A protein and the small-molecule ligand that binds it are described below.
Small molecule (SMILES): C[C@H](CCc1ccc(O)cc1)NCCc1ccc(O)c(O)c1

Sequence of chain 1.E:
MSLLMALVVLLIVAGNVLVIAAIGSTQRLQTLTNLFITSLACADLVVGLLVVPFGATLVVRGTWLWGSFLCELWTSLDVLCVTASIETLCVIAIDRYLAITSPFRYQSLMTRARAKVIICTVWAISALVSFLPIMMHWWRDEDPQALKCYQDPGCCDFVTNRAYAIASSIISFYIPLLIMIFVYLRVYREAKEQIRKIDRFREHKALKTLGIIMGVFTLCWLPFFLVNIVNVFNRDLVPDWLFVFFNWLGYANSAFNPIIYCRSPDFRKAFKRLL

Binding-site contacts:
Ligand atom C9 contacts residue ASP284 of chain 1.E at 3.5 Å.
Ligand atom C12 contacts residue ASN457 of chain 1.E at 3.1 Å.
Ligand atom N1 contacts residue TYR461 of chain 1.E at 3.3 Å (h-bond).
Ligand atom C14 contacts residue ASN457 of chain 1.E at 3.3 Å.
Ligand atom N1 contacts residue ASN457 of chain 1.E at 3.1 Å (h-bond).
Ligand atom O3 contacts residue TRP458 of chain 1.E at 3.0 Å (h-bond).
Ligand atom C16 contacts residue VAL454 of chain 1.E at 3.5 Å (hydrophobic).
Ligand atom C3 contacts residue ASP284 of chain 1.E at 3.8 Å.
Ligand atom C16 contacts residue TRP458 of chain 1.E at 3.5 Å (hydrophobic).
Ligand atom C14 contacts residue TRP280 of chain 1.E at 3.6 Å (hydrophobic).
Ligand atom C16 contacts residue LEU264 of chain 1.E at 3.9 Å (hydrophobic).
Ligand atom O3 contacts residue VAL265 of chain 1.E at 2.4 Å.
Ligand atom C15 contacts residue TRP458 of chain 1.E at 3.5 Å (hydrophobic).
Ligand atom C9 contacts residue PHE364 of chain 1.E at 3.4 Å (hydrophobic).
Ligand atom O1 contacts residue PHE364 of chain 1.E at 3.3 Å.
Ligand atom C16 contacts residue VAL265 of chain 1.E at 3.8 Å (hydrophobic).
Ligand atom C2 contacts residue ASP284 of chain 1.E at 3.4 Å.
Ligand atom C7 contacts residue PHE364 of chain 1.E at 3.2 Å (hydrophobic).
Ligand atom C17 contacts residue VAL454 of chain 1.E at 3.3 Å (hydrophobic).
Ligand atom O3 contacts residue GLY261 of chain 1.E at 3.1 Å (h-bond).
Ligand atom O3 contacts residue VAL454 of chain 1.E at 3.4 Å.
Ligand atom C6 contacts residue PHE364 of chain 1.E at 3.6 Å (hydrophobic).
Ligand atom O2 contacts residue SER374 of chain 1.E at 3.4 Å.
Ligand atom C10 contacts residue ASP284 of chain 1.E at 3.0 Å.
Ligand atom C11 contacts residue TRP280 of chain 1.E at 3.2 Å (hydrophobic).
Ligand atom C3 contacts residue VAL285 of chain 1.E at 3.9 Å (hydrophobic).
Ligand atom C14 contacts residue TYR461 of chain 1.E at 3.8 Å (hydrophobic).
Ligand atom C15 contacts residue GLY261 of chain 1.E at 3.8 Å.
Ligand atom C8 contacts residue ASP284 of chain 1.E at 2.8 Å.
Ligand atom N1 contacts residue ASP284 of chain 1.E at 2.9 Å (salt-bridge).
Ligand atom O2 contacts residue SER378 of chain 1.E at 3.7 Å.
Ligand atom C1 contacts residue ASP284 of chain 1.E at 2.4 Å.
Ligand atom C17 contacts residue LEU264 of chain 1.E at 3.6 Å (hydrophobic).
Ligand atom O2 contacts residue SER375 of chain 1.E at 3.8 Å.
Ligand atom C13 contacts residue ASN457 of chain 1.E at 3.4 Å.
Ligand atom C7 contacts residue PHE434 of chain 1.E at 3.7 Å (hydrophobic).
Ligand atom O1 contacts residue SER374 of chain 1.E at 3.7 Å.
Ligand atom C11 contacts residue ASN457 of chain 1.E at 3.9 Å.
Ligand atom O1 contacts residue ASN438 of chain 1.E at 3.1 Å (h-bond).
Ligand atom C8 contacts residue PHE364 of chain 1.E at 3.3 Å (hydrophobic).